Sequence of chain 3.A:
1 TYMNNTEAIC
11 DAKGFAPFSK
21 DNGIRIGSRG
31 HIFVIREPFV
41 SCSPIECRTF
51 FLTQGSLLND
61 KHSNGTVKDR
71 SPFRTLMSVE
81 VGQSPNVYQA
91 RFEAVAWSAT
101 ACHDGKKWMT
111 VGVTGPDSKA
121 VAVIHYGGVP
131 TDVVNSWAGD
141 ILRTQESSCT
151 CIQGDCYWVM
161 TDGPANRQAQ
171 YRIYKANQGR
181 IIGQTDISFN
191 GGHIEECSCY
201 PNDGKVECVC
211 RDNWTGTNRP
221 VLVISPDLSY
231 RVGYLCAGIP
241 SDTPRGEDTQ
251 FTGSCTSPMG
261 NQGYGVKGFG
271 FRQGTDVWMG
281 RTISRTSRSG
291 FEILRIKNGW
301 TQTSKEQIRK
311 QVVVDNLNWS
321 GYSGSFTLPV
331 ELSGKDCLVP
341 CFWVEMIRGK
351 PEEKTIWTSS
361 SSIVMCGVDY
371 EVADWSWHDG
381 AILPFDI

The small molecule below binds the protein below.
Small molecule (SMILES): CC(=O)N[C@@H]1[C@@H](O)[C@H](O)[C@@H](CO)O[C@@H]1O

Binding-site contacts:
Ligand atom C7 contacts residue ASN64 of chain 3.A at 2.9 Å.
Ligand atom C2 contacts residue ASN64 of chain 3.A at 4.2 Å.
Ligand atom N2 contacts residue ASN64 of chain 3.A at 3.7 Å.
Ligand atom O1 contacts residue THR66 of chain 3.A at 2.7 Å (h-bond).
Ligand atom C8 contacts residue ASN64 of chain 3.A at 3.3 Å.
Ligand atom C1 contacts residue THR66 of chain 3.A at 4.1 Å.
Ligand atom C1 contacts residue ASN64 of chain 3.A at 4.4 Å.
Ligand atom O7 contacts residue ASN64 of chain 3.A at 2.6 Å (h-bond).
Ligand atom C8 contacts residue THR66 of chain 3.A at 4.2 Å.
Ligand atom N2 contacts residue THR66 of chain 3.A at 4.5 Å.
Ligand atom O1 contacts residue ASN64 of chain 3.A at 3.6 Å.